This protein binds this small molecule.
Small molecule (SMILES): CNC(=O)[C@@H](CC1CCN(C(=O)Cc2ccc3[nH]c(=O)cc(C)c3c2)CC1)NC(=O)c1ccc(-c2ccccc2)cn1

Binding-site contacts:
Ligand atom C16 contacts residue ASN82 of chain 1.D at 3.6 Å.
Ligand atom N42 contacts residue ASP87 of chain 1.D at 3.4 Å.
Ligand atom C22 contacts residue ILE88 of chain 1.D at 3.8 Å (hydrophobic).
Ligand atom C37 contacts residue LEU90 of chain 1.D at 3.7 Å (hydrophobic).
Ligand atom C13 contacts residue LEU34 of chain 1.D at 3.6 Å (hydrophobic).
Ligand atom C08 contacts residue MET91 of chain 1.D at 3.9 Å (hydrophobic).
Ligand atom C33 contacts residue PHE21 of chain 1.D at 3.6 Å (hydrophobic).
Ligand atom C32 contacts residue MET91 of chain 1.D at 3.7 Å (hydrophobic).
Ligand atom C09 contacts residue TRP23 of chain 1.D at 3.9 Å (hydrophobic).
Ligand atom C31 contacts residue MET91 of chain 1.D at 3.8 Å (hydrophobic).
Ligand atom C17 contacts residue LEU36 of chain 1.D at 3.9 Å (hydrophobic).
Ligand atom C39 contacts residue LEU90 of chain 1.D at 3.7 Å (hydrophobic).
Ligand atom C34 contacts residue MET91 of chain 1.D at 3.9 Å (hydrophobic).
Ligand atom C16 contacts residue ILE88 of chain 1.D at 3.9 Å (hydrophobic).
Ligand atom C06 contacts residue ASP87 of chain 1.D at 3.5 Å.
Ligand atom N28 contacts residue ASP87 of chain 1.D at 3.3 Å (salt-bridge).
Ligand atom N18 contacts residue ASN82 of chain 1.D at 3.0 Å (h-bond).
Ligand atom O20 contacts residue ASN82 of chain 1.D at 2.9 Å (h-bond).
Ligand atom C36 contacts residue LEU90 of chain 1.D at 3.8 Å (hydrophobic).
Ligand atom C21 contacts residue VAL29 of chain 1.D at 3.8 Å (hydrophobic).
Ligand atom C40 contacts residue PHE21 of chain 1.D at 3.6 Å (hydrophobic).
Ligand atom C17 contacts residue ILE88 of chain 1.D at 3.6 Å (hydrophobic).
Ligand atom C27 contacts residue ASP87 of chain 1.D at 3.7 Å.
Ligand atom O12 contacts residue TRP23 of chain 1.D at 3.6 Å.
Ligand atom C17 contacts residue ASN82 of chain 1.D at 3.7 Å.
Ligand atom C24 contacts residue LEU34 of chain 1.D at 3.9 Å (hydrophobic).
Ligand atom C19 contacts residue ASN82 of chain 1.D at 3.4 Å.
Ligand atom C09 contacts residue MET91 of chain 1.D at 3.7 Å (hydrophobic).
Ligand atom C38 contacts residue LEU90 of chain 1.D at 3.8 Å (hydrophobic).
Ligand atom O12 contacts residue PRO24 of chain 1.D at 3.6 Å.
Ligand atom C08 contacts residue TRP23 of chain 1.D at 3.8 Å (hydrophobic).
Ligand atom C33 contacts residue MET91 of chain 1.D at 3.6 Å (hydrophobic).
Ligand atom C23 contacts residue PRO24 of chain 1.D at 3.3 Å (hydrophobic).
Ligand atom N18 contacts residue LEU36 of chain 1.D at 3.8 Å.
Ligand atom C24 contacts residue ILE88 of chain 1.D at 3.6 Å (hydrophobic).
Ligand atom O20 contacts residue TYR39 of chain 1.D at 3.6 Å.
Ligand atom C25 contacts residue LEU34 of chain 1.D at 3.5 Å (hydrophobic).
Ligand atom C41 contacts residue ASP87 of chain 1.D at 3.6 Å.
Ligand atom N18 contacts residue ILE88 of chain 1.D at 3.9 Å.
Ligand atom C25 contacts residue ILE88 of chain 1.D at 3.7 Å (hydrophobic).

Sequence of chain 1.D:
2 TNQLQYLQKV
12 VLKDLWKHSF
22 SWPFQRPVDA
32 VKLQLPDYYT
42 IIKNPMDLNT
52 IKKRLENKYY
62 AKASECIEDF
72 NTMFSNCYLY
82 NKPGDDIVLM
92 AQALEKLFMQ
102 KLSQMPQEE